Binding-site contacts:
Ligand atom C5 contacts residue ASN252 of chain 1.I at 3.6 Å.
Ligand atom C8 contacts residue SER251 of chain 1.I at 4.0 Å.
Ligand atom C4 contacts residue ASN252 of chain 1.I at 4.3 Å.
Ligand atom O6 contacts residue PHE208 of chain 1.I at 3.3 Å.
Ligand atom N2 contacts residue SER251 of chain 1.I at 4.0 Å.
Ligand atom O5 contacts residue PHE208 of chain 1.I at 3.7 Å.
Ligand atom C6 contacts residue PHE208 of chain 1.I at 3.6 Å (hydrophobic).
Ligand atom C2 contacts residue ASN252 of chain 1.I at 2.6 Å.
Ligand atom C6 contacts residue SER248 of chain 1.I at 4.3 Å.
Ligand atom O6 contacts residue ASP211 of chain 1.I at 4.0 Å.
Ligand atom O6 contacts residue SER207 of chain 1.I at 4.2 Å.
Ligand atom C7 contacts residue ASP211 of chain 1.I at 4.4 Å.
Ligand atom O5 contacts residue ASN252 of chain 1.I at 2.3 Å (h-bond).
Ligand atom N2 contacts residue ASN252 of chain 1.I at 3.0 Å (h-bond).
Ligand atom O7 contacts residue SER251 of chain 1.I at 2.9 Å (h-bond).
Ligand atom C7 contacts residue SER251 of chain 1.I at 3.5 Å.
Ligand atom C1 contacts residue ASN252 of chain 1.I at 1.4 Å.
Ligand atom C8 contacts residue ASP211 of chain 1.I at 3.5 Å.
Ligand atom C7 contacts residue ASN252 of chain 1.I at 4.1 Å.
Ligand atom C3 contacts residue ASN252 of chain 1.I at 3.9 Å.
Ligand atom C5 contacts residue PHE208 of chain 1.I at 4.3 Å (hydrophobic).

Sequence of chain 1.I:
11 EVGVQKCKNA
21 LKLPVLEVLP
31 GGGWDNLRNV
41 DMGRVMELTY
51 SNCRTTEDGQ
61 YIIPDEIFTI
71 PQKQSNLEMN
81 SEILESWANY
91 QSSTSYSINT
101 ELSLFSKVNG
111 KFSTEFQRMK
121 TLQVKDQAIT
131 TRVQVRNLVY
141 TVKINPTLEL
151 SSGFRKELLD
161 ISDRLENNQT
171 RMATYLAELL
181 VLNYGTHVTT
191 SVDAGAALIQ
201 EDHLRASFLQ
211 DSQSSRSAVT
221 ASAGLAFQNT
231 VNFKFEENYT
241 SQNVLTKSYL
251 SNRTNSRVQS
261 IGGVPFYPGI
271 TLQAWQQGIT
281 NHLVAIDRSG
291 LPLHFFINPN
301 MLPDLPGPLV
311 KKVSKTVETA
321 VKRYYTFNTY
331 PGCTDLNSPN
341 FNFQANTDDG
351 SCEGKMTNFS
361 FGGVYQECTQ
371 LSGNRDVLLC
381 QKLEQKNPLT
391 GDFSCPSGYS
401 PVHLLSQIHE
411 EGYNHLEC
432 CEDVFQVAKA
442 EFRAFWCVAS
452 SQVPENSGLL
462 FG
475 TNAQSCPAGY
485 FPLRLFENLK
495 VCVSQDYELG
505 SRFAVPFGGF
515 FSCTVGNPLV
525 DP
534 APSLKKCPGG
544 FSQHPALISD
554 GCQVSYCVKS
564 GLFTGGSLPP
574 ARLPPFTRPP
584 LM

This small molecule binds to this protein.
Small molecule (SMILES): CC(=O)N[C@H]1[C@H](O[C@H]2[C@H](O)[C@@H](NC(C)=O)CO[C@@H]2CO)O[C@H](CO)[C@@H](O)[C@@H]1O